This protein binds this small molecule.
Small molecule (SMILES): O=S1(=O)N[C@@H]2[C@H](O)[C@@H](O)[C@@H](O)[C@@H](CO)[C@@H]2O1

Binding-site contacts:
Ligand atom O5 contacts residue ASP139 of chain 1.B at 3.6 Å.
Ligand atom O4 contacts residue TRP16 of chain 1.B at 3.4 Å.
Ligand atom C5 contacts residue TRP16 of chain 1.B at 3.7 Å (hydrophobic).
Ligand atom C3 contacts residue TRP16 of chain 1.B at 3.6 Å (hydrophobic).
Ligand atom C7 contacts residue ASP139 of chain 1.B at 3.5 Å.
Ligand atom O7 contacts residue GLU172 of chain 1.B at 2.8 Å (salt-bridge).
Ligand atom C4 contacts residue TYR103 of chain 1.B at 3.9 Å (hydrophobic).
Ligand atom O7 contacts residue ARG196 of chain 1.B at 3.4 Å (salt-bridge).
Ligand atom C3 contacts residue ASP61 of chain 1.B at 4.0 Å.
Ligand atom O6 contacts residue LYS137 of chain 1.B at 2.8 Å (salt-bridge).
Ligand atom O4 contacts residue CYS111 of chain 1.B at 3.6 Å.
Ligand atom S1 contacts residue ASP200 of chain 1.B at 3.4 Å (salt-bridge).
Ligand atom O5 contacts residue ASP61 of chain 1.B at 2.6 Å (salt-bridge).
Ligand atom C1 contacts residue ASP200 of chain 1.B at 3.8 Å.
Ligand atom C3 contacts residue ASP139 of chain 1.B at 3.9 Å.
Ligand atom C5 contacts residue ASP61 of chain 1.B at 3.3 Å.
Ligand atom C7 contacts residue ASP200 of chain 1.B at 3.4 Å.
Ligand atom C1 contacts residue TYR176 of chain 1.B at 3.8 Å (hydrophobic).
Ligand atom C2 contacts residue CYS111 of chain 1.B at 3.5 Å (hydrophobic).
Ligand atom C5 contacts residue LYS137 of chain 1.B at 3.8 Å.
Ligand atom C6 contacts residue LYS137 of chain 1.B at 3.8 Å.
Ligand atom C7 contacts residue GLU172 of chain 1.B at 3.4 Å.
Ligand atom C4 contacts residue TRP16 of chain 1.B at 3.6 Å (hydrophobic).
Ligand atom O6 contacts residue GLU172 of chain 1.B at 4.0 Å.
Ligand atom O6 contacts residue ASP200 of chain 1.B at 3.6 Å.
Ligand atom O1 contacts residue ASP200 of chain 1.B at 3.2 Å (salt-bridge).
Ligand atom C6 contacts residue ASP200 of chain 1.B at 3.5 Å.
Ligand atom O6 contacts residue ARG196 of chain 1.B at 3.2 Å (salt-bridge).
Ligand atom O3 contacts residue CYS111 of chain 1.B at 3.0 Å.
Ligand atom O5 contacts residue GLU172 of chain 1.B at 4.0 Å.
Ligand atom C4 contacts residue ASP61 of chain 1.B at 3.5 Å.
Ligand atom C4 contacts residue ASP62 of chain 1.B at 3.3 Å.
Ligand atom C1 contacts residue ASP139 of chain 1.B at 3.2 Å.
Ligand atom C2 contacts residue ASP139 of chain 1.B at 3.0 Å.
Ligand atom C1 contacts residue CYS111 of chain 1.B at 3.9 Å (hydrophobic).
Ligand atom O7 contacts residue ASP200 of chain 1.B at 2.5 Å (salt-bridge).
Ligand atom O5 contacts residue TYR103 of chain 1.B at 3.4 Å.
Ligand atom O4 contacts residue ASP62 of chain 1.B at 2.8 Å (salt-bridge).
Ligand atom O5 contacts residue LYS137 of chain 1.B at 3.0 Å (salt-bridge).
Ligand atom N1 contacts residue ASP200 of chain 1.B at 2.6 Å (salt-bridge).

Sequence of chain 1.B:
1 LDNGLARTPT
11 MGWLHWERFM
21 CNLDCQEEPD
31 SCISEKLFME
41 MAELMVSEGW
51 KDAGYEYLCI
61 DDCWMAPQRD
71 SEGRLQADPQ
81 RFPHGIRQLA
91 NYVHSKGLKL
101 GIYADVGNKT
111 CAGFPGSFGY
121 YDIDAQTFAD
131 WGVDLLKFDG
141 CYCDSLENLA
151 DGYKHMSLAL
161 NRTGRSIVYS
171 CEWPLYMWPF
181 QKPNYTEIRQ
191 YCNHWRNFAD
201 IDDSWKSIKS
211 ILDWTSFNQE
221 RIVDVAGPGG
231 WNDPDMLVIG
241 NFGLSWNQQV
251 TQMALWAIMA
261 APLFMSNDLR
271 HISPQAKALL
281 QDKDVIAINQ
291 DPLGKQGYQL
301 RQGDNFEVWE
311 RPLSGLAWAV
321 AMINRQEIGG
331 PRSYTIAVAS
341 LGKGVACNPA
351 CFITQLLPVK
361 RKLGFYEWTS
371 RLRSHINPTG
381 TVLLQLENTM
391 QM